Sequence of chain 1.A:
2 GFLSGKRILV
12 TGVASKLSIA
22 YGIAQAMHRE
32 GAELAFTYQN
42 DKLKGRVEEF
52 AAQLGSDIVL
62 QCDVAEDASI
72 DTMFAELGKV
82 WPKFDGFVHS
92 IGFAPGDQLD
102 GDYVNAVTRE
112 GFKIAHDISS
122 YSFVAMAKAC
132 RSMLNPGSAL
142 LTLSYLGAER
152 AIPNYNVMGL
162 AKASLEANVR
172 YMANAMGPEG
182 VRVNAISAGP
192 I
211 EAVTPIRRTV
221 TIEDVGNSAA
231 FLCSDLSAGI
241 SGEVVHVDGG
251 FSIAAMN

Binding-site contacts:
Ligand atom C3 contacts residue MET159 of chain 1.A at 4.5 Å (hydrophobic).
Ligand atom C4 contacts residue ALA95 of chain 1.A at 4.4 Å (hydrophobic).
Ligand atom C6 contacts residue TYR156 of chain 1.A at 4.2 Å (hydrophobic).
Ligand atom O1 contacts residue NAD1 of chain 1.C at 3.3 Å.
Ligand atom O2 contacts residue NAD1 of chain 1.C at 2.7 Å (h-bond).
Ligand atom O2 contacts residue MET159 of chain 1.A at 4.4 Å.
Ligand atom BR1 contacts residue PHE94 of chain 1.A at 4.2 Å.
Ligand atom CL1 contacts residue NAD1 of chain 1.C at 3.6 Å.
Ligand atom O2 contacts residue TYR156 of chain 1.A at 2.6 Å (h-bond).
Ligand atom BR1 contacts residue LEU100 of chain 1.A at 3.5 Å.
Ligand atom N1 contacts residue ILE92 of chain 1.A at 4.5 Å.
Ligand atom C12 contacts residue TYR156 of chain 1.A at 4.5 Å (hydrophobic).
Ligand atom C7 contacts residue NAD1 of chain 1.C at 3.8 Å.
Ligand atom C8 contacts residue NAD1 of chain 1.C at 3.4 Å.
Ligand atom CL1 contacts residue PRO191 of chain 1.A at 3.8 Å.
Ligand atom C5 contacts residue LEU100 of chain 1.A at 3.9 Å (hydrophobic).
Ligand atom C4 contacts residue MET159 of chain 1.A at 4.4 Å (hydrophobic).
Ligand atom C4 contacts residue LEU100 of chain 1.A at 4.2 Å (hydrophobic).
Ligand atom C11 contacts residue TYR146 of chain 1.A at 3.9 Å (hydrophobic).
Ligand atom C5 contacts residue MET159 of chain 1.A at 4.1 Å (hydrophobic).
Ligand atom C12 contacts residue NAD1 of chain 1.C at 3.4 Å.
Ligand atom C3 contacts residue PHE94 of chain 1.A at 4.1 Å (hydrophobic).
Ligand atom C3 contacts residue GLY93 of chain 1.A at 3.6 Å.
Ligand atom O2 contacts residue LYS163 of chain 1.A at 3.8 Å.
Ligand atom C1 contacts residue GLY93 of chain 1.A at 3.4 Å.
Ligand atom N1 contacts residue GLY93 of chain 1.A at 3.3 Å (h-bond).
Ligand atom C10 contacts residue NAD1 of chain 1.C at 3.4 Å.
Ligand atom C10 contacts residue TYR156 of chain 1.A at 3.6 Å (hydrophobic).
Ligand atom C13 contacts residue NAD1 of chain 1.C at 3.2 Å.
Ligand atom C11 contacts residue TYR156 of chain 1.A at 3.6 Å (hydrophobic).
Ligand atom C9 contacts residue NAD1 of chain 1.C at 3.6 Å.
Ligand atom C2 contacts residue GLY93 of chain 1.A at 4.0 Å.
Ligand atom CL1 contacts residue TYR146 of chain 1.A at 3.5 Å.
Ligand atom C2 contacts residue NAD1 of chain 1.C at 4.1 Å.
Ligand atom N1 contacts residue NAD1 of chain 1.C at 3.3 Å.
Ligand atom C11 contacts residue NAD1 of chain 1.C at 3.5 Å.
Ligand atom BR1 contacts residue ALA95 of chain 1.A at 3.2 Å.
Ligand atom O2 contacts residue TYR146 of chain 1.A at 4.4 Å.
Ligand atom C1 contacts residue NAD1 of chain 1.C at 3.6 Å.

The small molecule below binds the protein below.
Small molecule (SMILES): N#Cc1cc(Br)ccc1Oc1ccc(Cl)cc1O